Binding-site contacts:
Ligand atom CG contacts residue HEM1 of chain 1.D at 4.0 Å.
Ligand atom CZ contacts residue PRO297 of chain 1.A at 4.0 Å (hydrophobic).
Ligand atom CA contacts residue GLU324 of chain 1.A at 3.7 Å.
Ligand atom OXT contacts residue ARG213 of chain 1.A at 3.8 Å.
Ligand atom C contacts residue ASN329 of chain 1.A at 3.9 Å.
Ligand atom NH1 contacts residue GLU324 of chain 1.A at 2.8 Å (salt-bridge).
Ligand atom OXT contacts residue GLN210 of chain 1.A at 2.8 Å (h-bond).
Ligand atom CZ contacts residue GLU324 of chain 1.A at 3.5 Å.
Ligand atom N contacts residue GLU324 of chain 1.A at 3.1 Å (salt-bridge).
Ligand atom C contacts residue GLN210 of chain 1.A at 3.4 Å.
Ligand atom CD contacts residue VAL299 of chain 1.A at 3.9 Å (hydrophobic).
Ligand atom CD contacts residue PRO297 of chain 1.A at 4.2 Å (hydrophobic).
Ligand atom CZ contacts residue HEM1 of chain 1.D at 3.8 Å.
Ligand atom O contacts residue GLU324 of chain 1.A at 3.6 Å.
Ligand atom NH2 contacts residue HEM1 of chain 1.D at 3.6 Å (h-bond).
Ligand atom CA contacts residue GLN210 of chain 1.A at 3.2 Å.
Ligand atom OXT contacts residue ASN329 of chain 1.A at 4.2 Å.
Ligand atom NH1 contacts residue TYR320 of chain 1.A at 3.8 Å.
Ligand atom CB contacts residue PRO297 of chain 1.A at 4.2 Å (hydrophobic).
Ligand atom C contacts residue TYR320 of chain 1.A at 3.4 Å (hydrophobic).
Ligand atom O contacts residue ASN329 of chain 1.A at 3.0 Å (h-bond).
Ligand atom NE contacts residue HEM1 of chain 1.D at 4.0 Å.
Ligand atom NH2 contacts residue PRO297 of chain 1.A at 4.1 Å.
Ligand atom O contacts residue TYR320 of chain 1.A at 3.0 Å.
Ligand atom CZ contacts residue TRP319 of chain 1.A at 4.0 Å (hydrophobic).
Ligand atom NE contacts residue PRO297 of chain 1.A at 4.0 Å.
Ligand atom CB contacts residue GLU324 of chain 1.A at 3.3 Å.
Ligand atom NH1 contacts residue HEM1 of chain 1.D at 3.3 Å.
Ligand atom N contacts residue HEM1 of chain 1.D at 3.1 Å (h-bond).
Ligand atom C contacts residue GLU324 of chain 1.A at 4.0 Å.
Ligand atom NE contacts residue GLU324 of chain 1.A at 2.7 Å (salt-bridge).
Ligand atom OXT contacts residue TYR320 of chain 1.A at 2.5 Å (h-bond).
Ligand atom OXT contacts residue TYR294 of chain 1.A at 3.5 Å (h-bond).
Ligand atom NH1 contacts residue TRP319 of chain 1.A at 3.0 Å (h-bond).
Ligand atom CB contacts residue GLN210 of chain 1.A at 3.4 Å.
Ligand atom CG contacts residue VAL299 of chain 1.A at 4.1 Å (hydrophobic).
Ligand atom CA contacts residue HEM1 of chain 1.D at 4.2 Å.
Ligand atom CD contacts residue GLU324 of chain 1.A at 3.6 Å.
Ligand atom CG contacts residue GLU324 of chain 1.A at 3.3 Å.
Ligand atom NH1 contacts residue PRO297 of chain 1.A at 4.1 Å.

The protein below binds the small molecule below.
Small molecule (SMILES): NC(=[NH2+])NCCC[C@H](N)C(=O)O

Sequence of chain 1.A:
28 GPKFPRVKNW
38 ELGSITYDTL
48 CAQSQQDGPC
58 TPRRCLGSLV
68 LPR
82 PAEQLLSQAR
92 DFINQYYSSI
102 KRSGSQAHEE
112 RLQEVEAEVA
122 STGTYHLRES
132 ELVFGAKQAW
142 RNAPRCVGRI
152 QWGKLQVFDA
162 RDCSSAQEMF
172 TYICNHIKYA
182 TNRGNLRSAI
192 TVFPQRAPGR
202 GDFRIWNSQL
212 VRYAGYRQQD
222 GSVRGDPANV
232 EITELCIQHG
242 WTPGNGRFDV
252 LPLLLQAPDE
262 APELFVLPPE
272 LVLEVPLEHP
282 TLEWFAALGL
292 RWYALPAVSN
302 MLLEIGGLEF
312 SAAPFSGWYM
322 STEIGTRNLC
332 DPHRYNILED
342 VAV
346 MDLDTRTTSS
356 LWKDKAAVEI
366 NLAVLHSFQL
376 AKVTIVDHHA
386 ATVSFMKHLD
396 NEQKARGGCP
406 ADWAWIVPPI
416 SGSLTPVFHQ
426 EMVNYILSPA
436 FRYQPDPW